The protein below binds the small molecule below.
Small molecule (SMILES): C[C@@H](O)[C@@H](C=O)NC(=O)[C@H](CO)NC(=O)[C@H](CO)NC(=O)[C@H](CO)NC(=O)CN

Sequence of chain 4.E:
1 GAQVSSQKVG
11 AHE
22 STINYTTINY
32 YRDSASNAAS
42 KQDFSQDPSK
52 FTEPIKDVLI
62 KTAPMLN

Binding-site contacts:
Ligand atom C contacts residue VAL4 of chain 4.E at 3.5 Å (hydrophobic).
Ligand atom C contacts residue SER6 of chain 4.E at 4.3 Å.
Ligand atom N contacts residue GLN3 of chain 4.E at 3.8 Å.
Ligand atom O contacts residue ALA2 of chain 4.E at 3.6 Å.
Ligand atom CB contacts residue GLN3 of chain 4.E at 4.0 Å.
Ligand atom OG contacts residue VAL4 of chain 4.E at 3.8 Å.
Ligand atom C contacts residue ALA2 of chain 4.E at 3.4 Å (hydrophobic).
Ligand atom C contacts residue SER5 of chain 4.E at 4.0 Å.
Ligand atom CA contacts residue VAL4 of chain 4.E at 3.2 Å (hydrophobic).
Ligand atom CB contacts residue VAL4 of chain 4.E at 4.0 Å (hydrophobic).
Ligand atom CB contacts residue VAL4 of chain 4.E at 4.3 Å (hydrophobic).
Ligand atom N contacts residue GLY1 of chain 4.E at 3.7 Å.
Ligand atom O contacts residue SER5 of chain 4.E at 3.6 Å.
Ligand atom O contacts residue MYR1 of chain 4.G at 3.5 Å.
Ligand atom OG1 contacts residue VAL4 of chain 4.E at 3.5 Å (h-bond).
Ligand atom O contacts residue VAL4 of chain 4.E at 2.8 Å (h-bond).
Ligand atom N contacts residue VAL4 of chain 4.E at 2.8 Å (h-bond).
Ligand atom N contacts residue GLN3 of chain 4.E at 4.1 Å.
Ligand atom CA contacts residue GLN3 of chain 4.E at 4.0 Å.
Ligand atom CB contacts residue ALA2 of chain 4.E at 3.8 Å (hydrophobic).
Ligand atom N contacts residue ALA2 of chain 4.E at 2.8 Å (h-bond).
Ligand atom CA contacts residue ALA2 of chain 4.E at 3.1 Å (hydrophobic).
Ligand atom C contacts residue VAL4 of chain 4.E at 3.9 Å (hydrophobic).
Ligand atom CB contacts residue GLN3 of chain 4.E at 3.1 Å.
Ligand atom OG1 contacts residue GLN3 of chain 4.E at 2.9 Å (h-bond).
Ligand atom C contacts residue GLN3 of chain 4.E at 3.5 Å.
Ligand atom O contacts residue GLY1 of chain 4.E at 2.9 Å (h-bond).
Ligand atom O contacts residue SER6 of chain 4.E at 3.5 Å (h-bond).
Ligand atom C contacts residue GLY1 of chain 4.E at 3.6 Å.
Ligand atom C contacts residue ALA2 of chain 4.E at 4.0 Å (hydrophobic).
Ligand atom OG1 contacts residue GLN43 of chain 4.E at 4.0 Å.
Ligand atom O contacts residue GLN3 of chain 4.E at 3.5 Å (h-bond).
Ligand atom N contacts residue VAL4 of chain 4.E at 4.2 Å.
Ligand atom CA contacts residue VAL4 of chain 4.E at 3.7 Å (hydrophobic).
Ligand atom CA contacts residue GLY1 of chain 4.E at 3.8 Å.
Ligand atom CB contacts residue GLN43 of chain 4.E at 4.2 Å.
Ligand atom O contacts residue ALA2 of chain 4.E at 3.0 Å (h-bond).
Ligand atom OG1 contacts residue SER5 of chain 4.E at 2.8 Å (h-bond).
Ligand atom CG2 contacts residue GLN3 of chain 4.E at 4.0 Å.
Ligand atom CB contacts residue SER5 of chain 4.E at 3.9 Å.